Binding-site contacts:
Ligand atom O7 contacts residue ASN227 of chain 1.A at 3.3 Å (h-bond).
Ligand atom O7 contacts residue ASN203 of chain 1.A at 3.4 Å (h-bond).
Ligand atom O5 contacts residue ASN203 of chain 1.A at 2.4 Å (h-bond).
Ligand atom C1 contacts residue ASN227 of chain 1.A at 4.5 Å.
Ligand atom C3 contacts residue ASN203 of chain 1.A at 3.5 Å.
Ligand atom C3 contacts residue ASN227 of chain 1.A at 4.4 Å.
Ligand atom O7 contacts residue GLY204 of chain 1.A at 4.4 Å.
Ligand atom O6 contacts residue ASN203 of chain 1.A at 3.9 Å.
Ligand atom C2 contacts residue ASN227 of chain 1.A at 3.9 Å.
Ligand atom O7 contacts residue THR207 of chain 1.A at 3.7 Å.
Ligand atom C7 contacts residue ASN203 of chain 1.A at 3.2 Å.
Ligand atom C8 contacts residue ASN203 of chain 1.A at 4.3 Å.
Ligand atom O3 contacts residue ASN227 of chain 1.A at 4.4 Å.
Ligand atom C2 contacts residue ASN203 of chain 1.A at 2.2 Å.
Ligand atom C7 contacts residue GLY204 of chain 1.A at 4.3 Å.
Ligand atom C7 contacts residue ASN227 of chain 1.A at 4.2 Å.
Ligand atom C8 contacts residue GLY204 of chain 1.A at 4.0 Å.
Ligand atom C4 contacts residue ASN227 of chain 1.A at 4.2 Å.
Ligand atom C4 contacts residue ASN203 of chain 1.A at 4.0 Å.
Ligand atom C1 contacts residue ASN203 of chain 1.A at 1.4 Å.
Ligand atom N2 contacts residue ASN203 of chain 1.A at 2.7 Å (h-bond).
Ligand atom O7 contacts residue ALA223 of chain 1.A at 4.3 Å.
Ligand atom C5 contacts residue ASN203 of chain 1.A at 3.6 Å.

A small-molecule ligand and the protein it binds are described below.
Small molecule (SMILES): CC(=O)N[C@@H]1[C@@H](O)[C@H](O)[C@@H](CO)O[C@H]1O

Sequence of chain 1.A:
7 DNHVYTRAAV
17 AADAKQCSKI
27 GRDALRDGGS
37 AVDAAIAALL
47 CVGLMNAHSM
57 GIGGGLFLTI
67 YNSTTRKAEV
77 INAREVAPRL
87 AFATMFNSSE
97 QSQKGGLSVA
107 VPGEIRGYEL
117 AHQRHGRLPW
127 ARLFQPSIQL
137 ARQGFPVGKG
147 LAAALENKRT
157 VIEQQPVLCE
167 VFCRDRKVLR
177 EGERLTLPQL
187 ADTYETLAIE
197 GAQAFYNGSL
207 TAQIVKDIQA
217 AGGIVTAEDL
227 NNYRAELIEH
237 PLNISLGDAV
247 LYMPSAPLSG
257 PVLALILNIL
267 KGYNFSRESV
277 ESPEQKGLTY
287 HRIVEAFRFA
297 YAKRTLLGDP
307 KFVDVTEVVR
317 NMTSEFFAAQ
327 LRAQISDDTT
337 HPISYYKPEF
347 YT